The protein below binds the small molecule below.
Small molecule (SMILES): CC(=O)N[C@H]1[C@H](O[C@H]2[C@H](O)[C@@H](NC(C)=O)CO[C@@H]2CO)O[C@H](CO)[C@@H](O[C@H]2O[C@H](CO)[C@@H](O)[C@H](O)[C@@H]2O)[C@@H]1O

Sequence of chain 1.A:
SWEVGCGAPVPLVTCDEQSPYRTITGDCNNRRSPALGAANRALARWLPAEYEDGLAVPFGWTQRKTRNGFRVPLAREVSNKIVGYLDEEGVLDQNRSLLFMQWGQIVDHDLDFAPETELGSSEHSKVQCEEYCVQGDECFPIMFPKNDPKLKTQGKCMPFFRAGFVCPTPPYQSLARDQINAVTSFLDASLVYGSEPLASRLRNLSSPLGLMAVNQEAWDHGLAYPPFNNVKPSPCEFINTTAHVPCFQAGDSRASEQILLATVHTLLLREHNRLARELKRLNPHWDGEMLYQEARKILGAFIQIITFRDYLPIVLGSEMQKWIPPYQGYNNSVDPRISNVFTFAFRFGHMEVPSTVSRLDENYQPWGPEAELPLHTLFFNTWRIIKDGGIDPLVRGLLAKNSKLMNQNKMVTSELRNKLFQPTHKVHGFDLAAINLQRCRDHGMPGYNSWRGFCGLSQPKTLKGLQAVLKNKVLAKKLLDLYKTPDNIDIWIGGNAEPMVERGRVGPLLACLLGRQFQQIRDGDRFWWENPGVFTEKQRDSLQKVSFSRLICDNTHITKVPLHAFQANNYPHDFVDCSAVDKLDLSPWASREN

Binding-site contacts:
Ligand atom C8 contacts residue ALA214 of chain 1.A at 4.0 Å (hydrophobic).
Ligand atom C6 contacts residue LEU210 of chain 1.A at 4.2 Å (hydrophobic).
Ligand atom C1 contacts residue ASN205 of chain 1.A at 1.4 Å.
Ligand atom O7 contacts residue VAL215 of chain 1.A at 3.1 Å (h-bond).
Ligand atom C2 contacts residue ASN205 of chain 1.A at 2.4 Å.
Ligand atom C2 contacts residue GLN217 of chain 1.A at 4.1 Å.
Ligand atom O6 contacts residue GLN217 of chain 1.A at 2.8 Å (h-bond).
Ligand atom O5 contacts residue ASN205 of chain 1.A at 2.4 Å (h-bond).
Ligand atom C8 contacts residue GLN217 of chain 1.A at 3.7 Å.
Ligand atom C8 contacts residue ASN205 of chain 1.A at 4.5 Å.
Ligand atom C7 contacts residue GLN217 of chain 1.A at 3.2 Å.
Ligand atom C3 contacts residue GLN217 of chain 1.A at 4.2 Å.
Ligand atom C6 contacts residue GLN217 of chain 1.A at 4.2 Å.
Ligand atom N2 contacts residue ASN205 of chain 1.A at 2.9 Å (h-bond).
Ligand atom O6 contacts residue SER208 of chain 1.A at 4.3 Å.
Ligand atom C6 contacts residue SER208 of chain 1.A at 3.7 Å.
Ligand atom C5 contacts residue SER208 of chain 1.A at 3.8 Å.
Ligand atom C5 contacts residue ASN205 of chain 1.A at 3.7 Å.
Ligand atom O5 contacts residue SER208 of chain 1.A at 3.2 Å (h-bond).
Ligand atom O7 contacts residue ASN205 of chain 1.A at 3.4 Å (h-bond).
Ligand atom O3 contacts residue GLN217 of chain 1.A at 3.1 Å (h-bond).
Ligand atom C4 contacts residue ASN205 of chain 1.A at 4.2 Å.
Ligand atom C1 contacts residue SER208 of chain 1.A at 3.9 Å.
Ligand atom O7 contacts residue GLN217 of chain 1.A at 3.2 Å (h-bond).
Ligand atom O5 contacts residue LEU212 of chain 1.A at 4.1 Å.
Ligand atom C7 contacts residue VAL215 of chain 1.A at 4.1 Å (hydrophobic).
Ligand atom C3 contacts residue ASN205 of chain 1.A at 3.8 Å.
Ligand atom O7 contacts residue ALA214 of chain 1.A at 3.6 Å.
Ligand atom N2 contacts residue GLN217 of chain 1.A at 3.7 Å.
Ligand atom C8 contacts residue VAL215 of chain 1.A at 4.1 Å (hydrophobic).
Ligand atom C7 contacts residue ASN205 of chain 1.A at 3.3 Å.
Ligand atom C7 contacts residue ALA214 of chain 1.A at 4.2 Å (hydrophobic).
Ligand atom O6 contacts residue LEU210 of chain 1.A at 3.8 Å.
Ligand atom O6 contacts residue LEU212 of chain 1.A at 4.1 Å.